The small molecule below binds the protein below.
Small molecule (SMILES): Nc1ccn([C@H]2C[C@H](O)[C@@H](COP(=O)(O)O)O2)c(=O)n1

Binding-site contacts:
Ligand atom C4' contacts residue DA1 of chain 1.XB at 3.7 Å.
Ligand atom C2' contacts residue DA1 of chain 1.XB at 3.7 Å.
Ligand atom O3' contacts residue PRO205 of chain 1.H at 4.1 Å.
Ligand atom C5' contacts residue DA1 of chain 1.XB at 3.6 Å.
Ligand atom O3' contacts residue DA1 of chain 1.XB at 1.6 Å.
Ligand atom O5' contacts residue DA1 of chain 1.XB at 3.9 Å.
Ligand atom C2' contacts residue PRO205 of chain 1.H at 4.5 Å (hydrophobic).
Ligand atom C3' contacts residue DA1 of chain 1.XB at 2.6 Å.

Sequence of chain 1.H:
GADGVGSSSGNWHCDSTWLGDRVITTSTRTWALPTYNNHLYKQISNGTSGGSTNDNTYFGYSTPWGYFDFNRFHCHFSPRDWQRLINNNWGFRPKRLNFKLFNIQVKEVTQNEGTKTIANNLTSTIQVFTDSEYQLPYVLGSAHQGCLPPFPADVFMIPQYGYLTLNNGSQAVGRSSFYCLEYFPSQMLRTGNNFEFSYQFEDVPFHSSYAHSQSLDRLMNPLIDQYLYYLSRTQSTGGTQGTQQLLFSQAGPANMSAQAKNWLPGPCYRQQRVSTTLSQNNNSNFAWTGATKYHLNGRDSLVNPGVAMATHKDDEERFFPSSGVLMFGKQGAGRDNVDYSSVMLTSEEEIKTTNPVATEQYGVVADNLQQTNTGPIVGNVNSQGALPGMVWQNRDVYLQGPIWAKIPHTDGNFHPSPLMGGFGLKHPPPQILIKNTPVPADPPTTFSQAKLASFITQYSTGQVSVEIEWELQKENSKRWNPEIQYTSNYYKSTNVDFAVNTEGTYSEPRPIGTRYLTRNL